Sequence of chain 8.C:
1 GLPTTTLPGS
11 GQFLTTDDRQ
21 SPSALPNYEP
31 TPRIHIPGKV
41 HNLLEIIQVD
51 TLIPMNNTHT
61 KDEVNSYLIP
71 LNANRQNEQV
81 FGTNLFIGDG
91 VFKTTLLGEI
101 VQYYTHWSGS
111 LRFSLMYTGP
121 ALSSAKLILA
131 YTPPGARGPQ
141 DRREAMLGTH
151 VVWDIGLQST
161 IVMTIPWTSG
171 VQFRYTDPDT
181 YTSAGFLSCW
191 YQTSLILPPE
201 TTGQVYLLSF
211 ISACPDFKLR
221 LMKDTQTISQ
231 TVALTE

Sequence of chain 8.A:
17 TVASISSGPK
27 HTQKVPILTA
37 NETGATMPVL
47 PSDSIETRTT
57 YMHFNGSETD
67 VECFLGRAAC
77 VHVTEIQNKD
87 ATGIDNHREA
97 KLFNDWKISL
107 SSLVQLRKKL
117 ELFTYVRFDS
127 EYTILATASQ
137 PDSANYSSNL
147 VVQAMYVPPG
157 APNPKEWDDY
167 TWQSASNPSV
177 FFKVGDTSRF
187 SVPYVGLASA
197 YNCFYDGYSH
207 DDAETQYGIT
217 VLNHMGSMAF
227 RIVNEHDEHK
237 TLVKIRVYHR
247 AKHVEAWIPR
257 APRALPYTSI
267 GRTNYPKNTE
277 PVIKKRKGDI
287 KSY

Binding-site contacts:
Ligand atom C3B contacts residue TYR152 of chain 8.A at 3.7 Å (hydrophobic).
Ligand atom C5A contacts residue PHE186 of chain 8.A at 3.5 Å (hydrophobic).
Ligand atom C5 contacts residue LEU106 of chain 8.A at 3.8 Å (hydrophobic).
Ligand atom C2A contacts residue PHE186 of chain 8.A at 3.3 Å (hydrophobic).
Ligand atom N3A contacts residue PRO174 of chain 8.A at 3.7 Å.
Ligand atom C4C contacts residue VAL188 of chain 8.A at 3.7 Å (hydrophobic).
Ligand atom C1B contacts residue ILE104 of chain 8.A at 4.0 Å (hydrophobic).
Ligand atom N3A contacts residue TYR152 of chain 8.A at 3.5 Å.
Ligand atom C1C contacts residue LEU106 of chain 8.A at 3.8 Å (hydrophobic).
Ligand atom N3A contacts residue ALA24 of chain 8.C at 3.8 Å.
Ligand atom O1 contacts residue LEU106 of chain 8.A at 3.8 Å.
Ligand atom C1B contacts residue TYR128 of chain 8.A at 3.6 Å (hydrophobic).
Ligand atom O1B contacts residue ILE104 of chain 8.A at 3.9 Å.
Ligand atom C3C contacts residue TYR128 of chain 8.A at 3.4 Å (hydrophobic).
Ligand atom C2A contacts residue TYR152 of chain 8.A at 3.6 Å (hydrophobic).
Ligand atom C2C contacts residue TYR197 of chain 8.A at 3.7 Å (hydrophobic).
Ligand atom N3A contacts residue PHE186 of chain 8.A at 4.0 Å.
Ligand atom N2 contacts residue LEU106 of chain 8.A at 3.8 Å.
Ligand atom C5B contacts residue TYR128 of chain 8.A at 4.0 Å (hydrophobic).
Ligand atom C3B contacts residue VAL188 of chain 8.A at 3.8 Å (hydrophobic).
Ligand atom C5C contacts residue VAL191 of chain 8.A at 3.8 Å (hydrophobic).
Ligand atom C4B contacts residue PHE186 of chain 8.A at 3.6 Å (hydrophobic).
Ligand atom C2B contacts residue VAL188 of chain 8.A at 3.5 Å (hydrophobic).
Ligand atom C2C contacts residue MET221 of chain 8.A at 4.0 Å (hydrophobic).
Ligand atom C5A contacts residue ALA150 of chain 8.A at 3.6 Å (hydrophobic).
Ligand atom O1 contacts residue MET221 of chain 8.A at 3.9 Å.
Ligand atom C5B contacts residue MET224 of chain 8.A at 3.8 Å (hydrophobic).
Ligand atom O1A contacts residue PHE186 of chain 8.A at 3.0 Å.
Ligand atom C4B contacts residue TYR152 of chain 8.A at 3.8 Å (hydrophobic).
Ligand atom C4C contacts residue VAL191 of chain 8.A at 3.0 Å (hydrophobic).
Ligand atom C6B contacts residue ILE104 of chain 8.A at 3.6 Å (hydrophobic).
Ligand atom C1C contacts residue TYR128 of chain 8.A at 3.7 Å (hydrophobic).
Ligand atom C4 contacts residue TYR197 of chain 8.A at 3.8 Å (hydrophobic).
Ligand atom O1B contacts residue TYR128 of chain 8.A at 3.4 Å (h-bond).
Ligand atom C5B contacts residue PHE186 of chain 8.A at 3.9 Å (hydrophobic).
Ligand atom C6B contacts residue TYR128 of chain 8.A at 3.3 Å (hydrophobic).
Ligand atom C1B contacts residue VAL188 of chain 8.A at 3.8 Å (hydrophobic).
Ligand atom C5A contacts residue VAL176 of chain 8.A at 3.6 Å (hydrophobic).
Ligand atom C4 contacts residue LEU106 of chain 8.A at 3.9 Å (hydrophobic).
Ligand atom C4A contacts residue PRO174 of chain 8.A at 3.1 Å (hydrophobic).

The protein below binds the small molecule below.
Small molecule (SMILES): Cc1cc(CCCCCOc2ccc(C3=NCCO3)cc2)on1